Sequence of chain 1.J:
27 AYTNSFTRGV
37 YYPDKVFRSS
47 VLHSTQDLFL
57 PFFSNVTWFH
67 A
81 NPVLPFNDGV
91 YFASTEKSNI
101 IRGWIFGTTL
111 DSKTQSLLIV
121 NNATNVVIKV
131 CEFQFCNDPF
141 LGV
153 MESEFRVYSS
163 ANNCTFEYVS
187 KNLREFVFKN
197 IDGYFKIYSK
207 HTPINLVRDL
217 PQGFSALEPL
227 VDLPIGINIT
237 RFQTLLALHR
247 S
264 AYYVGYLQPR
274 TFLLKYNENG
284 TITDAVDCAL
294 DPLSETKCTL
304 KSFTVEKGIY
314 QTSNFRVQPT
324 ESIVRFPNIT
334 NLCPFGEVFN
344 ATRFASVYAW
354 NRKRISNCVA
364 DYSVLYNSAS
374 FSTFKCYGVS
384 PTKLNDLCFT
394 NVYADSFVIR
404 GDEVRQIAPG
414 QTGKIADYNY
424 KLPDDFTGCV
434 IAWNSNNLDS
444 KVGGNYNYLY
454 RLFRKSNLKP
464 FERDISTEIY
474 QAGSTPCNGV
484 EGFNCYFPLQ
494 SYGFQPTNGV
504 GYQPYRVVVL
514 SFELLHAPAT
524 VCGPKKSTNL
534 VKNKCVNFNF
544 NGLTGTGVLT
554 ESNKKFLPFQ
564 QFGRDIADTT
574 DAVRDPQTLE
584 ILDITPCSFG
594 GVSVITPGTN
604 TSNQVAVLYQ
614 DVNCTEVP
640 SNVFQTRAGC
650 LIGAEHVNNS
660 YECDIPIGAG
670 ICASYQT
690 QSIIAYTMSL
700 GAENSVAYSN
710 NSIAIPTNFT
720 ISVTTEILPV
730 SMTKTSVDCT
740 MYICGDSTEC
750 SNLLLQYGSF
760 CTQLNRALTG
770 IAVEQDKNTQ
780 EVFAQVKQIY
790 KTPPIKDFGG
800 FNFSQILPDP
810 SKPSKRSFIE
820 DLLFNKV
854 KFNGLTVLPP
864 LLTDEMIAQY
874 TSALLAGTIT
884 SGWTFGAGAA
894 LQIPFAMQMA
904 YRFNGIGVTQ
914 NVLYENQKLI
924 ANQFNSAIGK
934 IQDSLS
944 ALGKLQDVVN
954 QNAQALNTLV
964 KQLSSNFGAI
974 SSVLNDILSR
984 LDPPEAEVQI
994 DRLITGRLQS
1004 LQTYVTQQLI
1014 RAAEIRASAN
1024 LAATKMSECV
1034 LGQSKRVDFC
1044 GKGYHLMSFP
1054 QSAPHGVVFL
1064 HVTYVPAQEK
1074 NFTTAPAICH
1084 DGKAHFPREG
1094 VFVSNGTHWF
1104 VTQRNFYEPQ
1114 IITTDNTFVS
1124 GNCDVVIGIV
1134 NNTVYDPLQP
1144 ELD

Binding-site contacts:
Ligand atom C3 contacts residue ASN165 of chain 1.J at 3.8 Å.
Ligand atom C7 contacts residue ASN165 of chain 1.J at 3.9 Å.
Ligand atom C2 contacts residue ASN165 of chain 1.J at 2.5 Å.
Ligand atom O5 contacts residue GLU132 of chain 1.J at 4.0 Å.
Ligand atom O5 contacts residue ASN165 of chain 1.J at 2.4 Å (h-bond).
Ligand atom C4 contacts residue ASN165 of chain 1.J at 4.3 Å.
Ligand atom C1 contacts residue ASN165 of chain 1.J at 1.4 Å.
Ligand atom N2 contacts residue ASN165 of chain 1.J at 2.9 Å (h-bond).
Ligand atom C1 contacts residue GLU132 of chain 1.J at 3.6 Å.
Ligand atom C5 contacts residue ASN165 of chain 1.J at 3.7 Å.
Ligand atom C6 contacts residue ASN165 of chain 1.J at 4.4 Å.
Ligand atom O6 contacts residue ASN165 of chain 1.J at 3.8 Å.
Ligand atom O6 contacts residue ASN164 of chain 1.J at 4.3 Å.

A protein and the small-molecule ligand that binds it are described below.
Small molecule (SMILES): CC(=O)N[C@@H]1[C@@H](O)[C@H](O)[C@@H](CO)O[C@H]1O